Binding-site contacts:
Ligand atom C8 contacts residue PHE372 of chain 1.A at 3.7 Å (hydrophobic).
Ligand atom C4 contacts residue GLU294 of chain 1.A at 3.5 Å.
Ligand atom O2 contacts residue GLY312 of chain 1.A at 3.2 Å.
Ligand atom C2 contacts residue ASN249 of chain 1.A at 3.6 Å.
Ligand atom O3 contacts residue GLU294 of chain 1.A at 2.7 Å (salt-bridge).
Ligand atom O5 contacts residue GLY312 of chain 1.A at 3.6 Å (h-bond).
Ligand atom C7 contacts residue ASN120 of chain 4.A at 3.5 Å.
Ligand atom N2 contacts residue ASN120 of chain 4.A at 2.8 Å (h-bond).
Ligand atom O6 contacts residue ASP250 of chain 1.A at 2.5 Å (salt-bridge).
Ligand atom O5 contacts residue ASN120 of chain 4.A at 2.3 Å (h-bond).
Ligand atom O3 contacts residue ASN249 of chain 1.A at 2.6 Å (h-bond).
Ligand atom C6 contacts residue THR310 of chain 1.A at 3.7 Å.
Ligand atom O5 contacts residue GLY374 of chain 1.A at 3.3 Å.
Ligand atom C3 contacts residue GLY312 of chain 1.A at 3.3 Å.
Ligand atom O3 contacts residue ARG283 of chain 1.A at 3.0 Å (salt-bridge).
Ligand atom O6 contacts residue ILE285 of chain 1.A at 2.8 Å (h-bond).
Ligand atom O2 contacts residue LEU296 of chain 1.A at 3.5 Å.
Ligand atom O6 contacts residue LYS308 of chain 1.A at 2.9 Å (salt-bridge).
Ligand atom C2 contacts residue ASN120 of chain 4.A at 2.4 Å.
Ligand atom C6 contacts residue PRO309 of chain 1.A at 3.7 Å (hydrophobic).
Ligand atom O3 contacts residue GLN311 of chain 1.A at 3.2 Å.
Ligand atom C6 contacts residue ASP250 of chain 1.A at 3.4 Å.
Ligand atom O4 contacts residue ILE287 of chain 1.A at 3.5 Å.
Ligand atom C3 contacts residue ASN249 of chain 1.A at 3.6 Å.
Ligand atom C5 contacts residue ASN120 of chain 4.A at 3.6 Å.
Ligand atom O4 contacts residue GLU294 of chain 1.A at 2.8 Å (salt-bridge).
Ligand atom O4 contacts residue GLY312 of chain 1.A at 3.6 Å (h-bond).
Ligand atom O3 contacts residue GLY312 of chain 1.A at 3.1 Å (h-bond).
Ligand atom O3 contacts residue ASP250 of chain 1.A at 3.0 Å (salt-bridge).
Ligand atom O6 contacts residue GLN375 of chain 1.A at 3.0 Å.
Ligand atom O4 contacts residue ARG247 of chain 1.A at 3.3 Å (salt-bridge).
Ligand atom N2 contacts residue ARG140 of chain 4.A at 3.5 Å (salt-bridge).
Ligand atom O5 contacts residue ASP250 of chain 1.A at 3.4 Å (salt-bridge).
Ligand atom C6 contacts residue ILE285 of chain 1.A at 3.6 Å (hydrophobic).
Ligand atom O4 contacts residue ARG283 of chain 1.A at 3.6 Å (salt-bridge).
Ligand atom O2 contacts residue ASN249 of chain 1.A at 3.0 Å (h-bond).
Ligand atom C3 contacts residue GLU294 of chain 1.A at 3.2 Å.
Ligand atom O5 contacts residue GLN375 of chain 1.A at 3.4 Å (h-bond).
Ligand atom C6 contacts residue LEU373 of chain 1.A at 3.3 Å (hydrophobic).
Ligand atom C1 contacts residue ASN120 of chain 4.A at 1.4 Å.

Sequence of chain 4.A:
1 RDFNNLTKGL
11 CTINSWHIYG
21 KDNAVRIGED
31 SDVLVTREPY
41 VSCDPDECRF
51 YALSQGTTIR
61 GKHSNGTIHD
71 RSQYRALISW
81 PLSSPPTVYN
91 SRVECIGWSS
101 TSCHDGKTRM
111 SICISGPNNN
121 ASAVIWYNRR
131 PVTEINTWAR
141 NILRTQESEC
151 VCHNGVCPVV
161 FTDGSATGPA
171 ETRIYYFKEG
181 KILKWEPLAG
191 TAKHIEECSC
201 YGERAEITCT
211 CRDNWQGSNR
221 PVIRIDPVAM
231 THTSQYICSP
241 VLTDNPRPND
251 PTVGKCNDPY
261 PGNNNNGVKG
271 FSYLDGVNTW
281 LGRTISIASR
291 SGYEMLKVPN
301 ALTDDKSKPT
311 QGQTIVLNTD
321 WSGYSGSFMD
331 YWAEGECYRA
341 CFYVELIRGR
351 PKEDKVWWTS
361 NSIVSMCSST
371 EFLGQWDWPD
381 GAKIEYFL

Sequence of chain 1.A:
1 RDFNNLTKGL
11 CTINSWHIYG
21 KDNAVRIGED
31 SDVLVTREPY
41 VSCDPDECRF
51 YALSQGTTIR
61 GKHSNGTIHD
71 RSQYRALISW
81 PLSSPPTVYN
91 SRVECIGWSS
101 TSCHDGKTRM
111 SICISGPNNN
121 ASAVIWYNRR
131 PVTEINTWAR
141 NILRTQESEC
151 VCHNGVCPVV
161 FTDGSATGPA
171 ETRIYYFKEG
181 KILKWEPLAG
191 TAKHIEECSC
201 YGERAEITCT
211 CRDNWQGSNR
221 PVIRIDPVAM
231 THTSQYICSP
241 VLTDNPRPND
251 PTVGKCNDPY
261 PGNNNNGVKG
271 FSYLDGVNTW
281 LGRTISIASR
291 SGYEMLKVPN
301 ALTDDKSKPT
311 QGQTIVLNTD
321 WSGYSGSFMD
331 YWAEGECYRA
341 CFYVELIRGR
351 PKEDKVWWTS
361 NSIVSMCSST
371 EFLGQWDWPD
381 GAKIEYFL

A small-molecule ligand and the protein it binds are described below.
Small molecule (SMILES): CC(=O)N[C@H]1[C@H](O[C@H]2[C@H](O)[C@@H](NC(C)=O)CO[C@@H]2CO)O[C@H](CO)[C@@H](O[C@@H]2O[C@H](CO[C@H]3O[C@H](CO[C@H]4O[C@H](CO)[C@@H](O)[C@H](O)[C@@H]4O)[C@@H](O)[C@H](O[C@H]4O[C@H](CO)[C@@H](O)[C@H](O)[C@@H]4O)[C@@H]3O)[C@@H](O)[C@H](O[C@H]3O[C@H](CO)[C@@H](O)[C@H](O)[C@@H]3O[C@H]3O[C@H](CO)[C@@H](O)[C@H](O)[C@@H]3O[C@H]3O[C@H](CO)[C@@H](O)[C@H](O)[C@@H]3O)[C@@H]2O)[C@@H]1O